The small molecule below binds the protein below.
Small molecule (SMILES): CC(=O)N[C@H]1[C@H](O[C@H]2[C@H](O)[C@@H](NC(C)=O)CO[C@@H]2CO)O[C@H](CO)[C@@H](O)[C@@H]1O

Binding-site contacts:
Ligand atom C5 contacts residue ASN1134 of chain 1.A at 3.7 Å.
Ligand atom O7 contacts residue ASN1134 of chain 1.A at 2.9 Å (h-bond).
Ligand atom C8 contacts residue ASN1134 of chain 1.A at 4.3 Å.
Ligand atom N2 contacts residue ASN1134 of chain 1.A at 2.9 Å (h-bond).
Ligand atom C4 contacts residue ASN1134 of chain 1.A at 4.2 Å.
Ligand atom O5 contacts residue ASN1134 of chain 1.A at 2.4 Å (h-bond).
Ligand atom C7 contacts residue ASN1134 of chain 1.A at 3.1 Å.
Ligand atom C3 contacts residue ASN1134 of chain 1.A at 3.8 Å.
Ligand atom C1 contacts residue ASN1134 of chain 1.A at 1.4 Å.
Ligand atom C2 contacts residue ASN1134 of chain 1.A at 2.5 Å.

Sequence of chain 1.A:
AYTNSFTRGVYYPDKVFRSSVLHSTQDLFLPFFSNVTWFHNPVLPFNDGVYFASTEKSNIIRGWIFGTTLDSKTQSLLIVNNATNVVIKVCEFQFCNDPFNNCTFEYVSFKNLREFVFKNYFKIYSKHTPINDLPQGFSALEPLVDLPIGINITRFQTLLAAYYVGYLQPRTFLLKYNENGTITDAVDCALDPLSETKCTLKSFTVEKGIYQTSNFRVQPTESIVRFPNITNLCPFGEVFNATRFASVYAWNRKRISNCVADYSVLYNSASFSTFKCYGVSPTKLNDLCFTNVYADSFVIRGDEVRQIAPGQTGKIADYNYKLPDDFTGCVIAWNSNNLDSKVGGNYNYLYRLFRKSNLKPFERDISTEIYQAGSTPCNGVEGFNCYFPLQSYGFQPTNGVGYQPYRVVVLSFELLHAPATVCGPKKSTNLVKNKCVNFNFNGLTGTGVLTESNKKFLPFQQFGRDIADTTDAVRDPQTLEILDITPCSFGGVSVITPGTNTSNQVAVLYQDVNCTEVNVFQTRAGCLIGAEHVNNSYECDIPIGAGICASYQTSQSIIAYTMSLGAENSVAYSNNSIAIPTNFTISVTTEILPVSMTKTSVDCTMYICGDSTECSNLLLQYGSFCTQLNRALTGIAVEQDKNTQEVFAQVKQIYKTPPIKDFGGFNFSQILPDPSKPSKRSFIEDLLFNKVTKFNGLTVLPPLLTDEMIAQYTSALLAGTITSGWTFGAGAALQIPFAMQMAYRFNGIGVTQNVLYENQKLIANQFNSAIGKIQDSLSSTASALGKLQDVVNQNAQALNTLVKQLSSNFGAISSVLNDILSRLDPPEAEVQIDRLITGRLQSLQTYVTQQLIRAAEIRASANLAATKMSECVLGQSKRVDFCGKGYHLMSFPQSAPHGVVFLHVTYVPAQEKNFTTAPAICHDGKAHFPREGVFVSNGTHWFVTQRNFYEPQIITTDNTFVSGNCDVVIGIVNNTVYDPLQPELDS